Binding-site contacts:
Ligand atom C6 contacts residue THR294 of chain 1.B at 3.5 Å.
Ligand atom O6 contacts residue TRP94 of chain 1.B at 3.6 Å.
Ligand atom O1 contacts residue ASN293 of chain 1.B at 3.8 Å.
Ligand atom O1 contacts residue GOL1 of chain 1.T at 2.8 Å.
Ligand atom O3 contacts residue THR294 of chain 1.B at 2.9 Å (h-bond).
Ligand atom C5 contacts residue GOL1 of chain 1.T at 3.5 Å.
Ligand atom C1 contacts residue TRP65 of chain 1.B at 3.9 Å (hydrophobic).
Ligand atom C6 contacts residue GLY292 of chain 1.B at 3.4 Å.
Ligand atom C3 contacts residue TRP65 of chain 1.B at 3.5 Å (hydrophobic).
Ligand atom C1 contacts residue THR294 of chain 1.B at 4.2 Å.
Ligand atom C5 contacts residue THR294 of chain 1.B at 3.9 Å.
Ligand atom O4 contacts residue THR294 of chain 1.B at 4.1 Å.
Ligand atom O2 contacts residue TRP288 of chain 1.B at 3.6 Å.
Ligand atom C4 contacts residue TRP65 of chain 1.B at 3.9 Å (hydrophobic).
Ligand atom C2 contacts residue THR294 of chain 1.B at 4.2 Å.
Ligand atom O6 contacts residue TYR66 of chain 1.B at 4.0 Å.
Ligand atom C5 contacts residue TRP65 of chain 1.B at 4.2 Å (hydrophobic).
Ligand atom C1 contacts residue ASN293 of chain 1.B at 4.2 Å.
Ligand atom C6 contacts residue GOL1 of chain 1.T at 3.5 Å.
Ligand atom C2 contacts residue TRP65 of chain 1.B at 3.4 Å (hydrophobic).
Ligand atom C3 contacts residue THR294 of chain 1.B at 3.7 Å.
Ligand atom C6 contacts residue TRP65 of chain 1.B at 3.5 Å (hydrophobic).
Ligand atom O2 contacts residue ASN293 of chain 1.B at 2.7 Å (h-bond).
Ligand atom O3 contacts residue TRP65 of chain 1.B at 3.8 Å.
Ligand atom C2 contacts residue TRP94 of chain 1.B at 3.9 Å (hydrophobic).
Ligand atom C6 contacts residue TRP94 of chain 1.B at 3.7 Å (hydrophobic).
Ligand atom O2 contacts residue TRP65 of chain 1.B at 2.7 Å (h-bond).
Ligand atom O3 contacts residue GLY292 of chain 1.B at 4.0 Å.
Ligand atom O6 contacts residue THR294 of chain 1.B at 2.7 Å (h-bond).
Ligand atom O3 contacts residue ASN293 of chain 1.B at 3.6 Å.
Ligand atom O3 contacts residue TRP94 of chain 1.B at 3.8 Å.
Ligand atom O4 contacts residue TRP65 of chain 1.B at 3.4 Å.
Ligand atom O1 contacts residue TRP288 of chain 1.B at 3.8 Å.
Ligand atom O6 contacts residue GOL1 of chain 1.T at 3.3 Å (h-bond).
Ligand atom C6 contacts residue TYR66 of chain 1.B at 3.3 Å (hydrophobic).
Ligand atom O6 contacts residue GLY292 of chain 1.B at 4.2 Å.
Ligand atom C2 contacts residue ASN293 of chain 1.B at 3.3 Å.
Ligand atom C1 contacts residue GOL1 of chain 1.T at 3.3 Å.
Ligand atom O5 contacts residue GOL1 of chain 1.T at 2.4 Å (h-bond).
Ligand atom O5 contacts residue THR294 of chain 1.B at 3.1 Å (h-bond).

Sequence of chain 1.B:
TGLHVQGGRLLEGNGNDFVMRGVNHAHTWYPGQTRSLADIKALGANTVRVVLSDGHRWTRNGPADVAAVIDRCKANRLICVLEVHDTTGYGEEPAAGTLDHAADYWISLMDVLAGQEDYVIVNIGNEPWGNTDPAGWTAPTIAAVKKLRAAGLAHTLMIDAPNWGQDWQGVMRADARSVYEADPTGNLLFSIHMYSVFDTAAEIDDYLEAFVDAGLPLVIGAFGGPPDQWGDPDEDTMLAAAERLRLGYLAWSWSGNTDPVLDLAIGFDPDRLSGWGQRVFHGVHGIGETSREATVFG

This protein binds this small molecule.
Small molecule (SMILES): OC[C@H]1O[C@@H](O[C@H]2[C@H](O)[C@H](O)[C@H](O[C@H]3[C@H](O)[C@H](O)[C@H](O)O[C@@H]3CO)O[C@@H]2CO)[C@@H](O)[C@@H](O)[C@@H]1O